The protein below binds the small molecule below.
Small molecule (SMILES): Cc1ccc(NC(=O)c2ccc(CN3CCN(C)CC3)cc2)cc1Nc1nccc(-c2cccnc2)n1

Sequence of chain 1.A:
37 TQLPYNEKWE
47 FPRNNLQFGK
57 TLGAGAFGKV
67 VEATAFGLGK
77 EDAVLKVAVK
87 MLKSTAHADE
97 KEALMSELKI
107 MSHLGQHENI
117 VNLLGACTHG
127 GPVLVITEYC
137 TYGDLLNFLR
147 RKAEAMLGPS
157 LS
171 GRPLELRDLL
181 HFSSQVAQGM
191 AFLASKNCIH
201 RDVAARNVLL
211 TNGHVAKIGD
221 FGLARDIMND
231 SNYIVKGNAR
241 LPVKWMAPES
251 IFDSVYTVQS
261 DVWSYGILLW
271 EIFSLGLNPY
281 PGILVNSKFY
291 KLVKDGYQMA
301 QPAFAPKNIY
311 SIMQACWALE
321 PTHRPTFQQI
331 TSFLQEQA

Binding-site contacts:
Ligand atom C20 contacts residue THR133 of chain 1.A at 3.2 Å.
Ligand atom C7 contacts residue LEU209 of chain 1.A at 3.8 Å (hydrophobic).
Ligand atom N3 contacts residue CYS136 of chain 1.A at 2.8 Å (h-bond).
Ligand atom C54 contacts residue HIS200 of chain 1.A at 3.6 Å.
Ligand atom C16 contacts residue LYS86 of chain 1.A at 3.8 Å.
Ligand atom N51 contacts residue HIS200 of chain 1.A at 3.3 Å (h-bond).
Ligand atom C22 contacts residue ASP220 of chain 1.A at 3.5 Å.
Ligand atom C50 contacts residue ASP220 of chain 1.A at 3.8 Å.
Ligand atom N3 contacts residue TYR135 of chain 1.A at 3.8 Å.
Ligand atom C17 contacts residue LYS86 of chain 1.A at 3.6 Å.
Ligand atom N8 contacts residue ALA84 of chain 1.A at 3.8 Å.
Ligand atom N10 contacts residue VAL66 of chain 1.A at 3.5 Å.
Ligand atom C11 contacts residue VAL66 of chain 1.A at 3.5 Å (hydrophobic).
Ligand atom N21 contacts residue GLU103 of chain 1.A at 3.0 Å (salt-bridge).
Ligand atom C25 contacts residue GLU103 of chain 1.A at 3.6 Å.
Ligand atom C20 contacts residue LYS86 of chain 1.A at 3.5 Å.
Ligand atom C54 contacts residue ILE199 of chain 1.A at 3.8 Å (hydrophobic).
Ligand atom C52 contacts residue ILE199 of chain 1.A at 3.4 Å (hydrophobic).
Ligand atom C17 contacts residue GLU103 of chain 1.A at 3.1 Å.
Ligand atom O29 contacts residue ASP220 of chain 1.A at 3.2 Å (salt-bridge).
Ligand atom C53 contacts residue CYS198 of chain 1.A at 3.7 Å (hydrophobic).
Ligand atom C17 contacts residue MET107 of chain 1.A at 3.6 Å (hydrophobic).
Ligand atom C14 contacts residue THR133 of chain 1.A at 3.4 Å.
Ligand atom C11 contacts residue PHE221 of chain 1.A at 3.7 Å (hydrophobic).
Ligand atom C18 contacts residue THR133 of chain 1.A at 3.6 Å.
Ligand atom O29 contacts residue GLY219 of chain 1.A at 3.4 Å.
Ligand atom C54 contacts residue ARG201 of chain 1.A at 3.7 Å.
Ligand atom N51 contacts residue ILE199 of chain 1.A at 3.1 Å (h-bond).
Ligand atom C50 contacts residue HIS200 of chain 1.A at 3.2 Å.
Ligand atom N13 contacts residue THR133 of chain 1.A at 3.0 Å (h-bond).
Ligand atom C19 contacts residue THR133 of chain 1.A at 3.4 Å.
Ligand atom N8 contacts residue LEU209 of chain 1.A at 3.7 Å.
Ligand atom C16 contacts residue GLU103 of chain 1.A at 3.4 Å.
Ligand atom N21 contacts residue MET107 of chain 1.A at 3.6 Å.
Ligand atom N21 contacts residue ASP220 of chain 1.A at 3.6 Å.
Ligand atom C12 contacts residue PHE221 of chain 1.A at 3.4 Å (hydrophobic).
Ligand atom C2 contacts residue CYS136 of chain 1.A at 3.0 Å (hydrophobic).
Ligand atom C53 contacts residue ILE199 of chain 1.A at 3.6 Å (hydrophobic).
Ligand atom C49 contacts residue HIS200 of chain 1.A at 3.7 Å.
Ligand atom C18 contacts residue LYS86 of chain 1.A at 3.6 Å.